Binding-site contacts:
Ligand atom C7 contacts residue VAL108 of chain 1.H at 3.9 Å (hydrophobic).
Ligand atom C1 contacts residue ASN186 of chain 1.H at 1.4 Å.
Ligand atom C8 contacts residue TYR165 of chain 1.H at 3.4 Å (hydrophobic).
Ligand atom C7 contacts residue TYR165 of chain 1.H at 3.6 Å (hydrophobic).
Ligand atom C2 contacts residue SER110 of chain 1.H at 4.1 Å.
Ligand atom C5 contacts residue THR188 of chain 1.H at 3.7 Å.
Ligand atom O7 contacts residue SER110 of chain 1.H at 4.2 Å.
Ligand atom N2 contacts residue TYR165 of chain 1.H at 2.9 Å (h-bond).
Ligand atom C2 contacts residue ASN186 of chain 1.H at 2.4 Å.
Ligand atom C8 contacts residue THR188 of chain 1.H at 4.3 Å.
Ligand atom C5 contacts residue ASN186 of chain 1.H at 3.6 Å.
Ligand atom C6 contacts residue THR188 of chain 1.H at 3.6 Å.
Ligand atom C1 contacts residue SER110 of chain 1.H at 3.7 Å.
Ligand atom C8 contacts residue GLU105 of chain 1.H at 3.8 Å.
Ligand atom O5 contacts residue SER110 of chain 1.H at 3.7 Å.
Ligand atom N2 contacts residue ASN186 of chain 1.H at 2.9 Å (h-bond).
Ligand atom O6 contacts residue THR188 of chain 1.H at 4.4 Å.
Ligand atom C7 contacts residue ASN186 of chain 1.H at 3.5 Å.
Ligand atom C3 contacts residue TYR165 of chain 1.H at 4.5 Å (hydrophobic).
Ligand atom C8 contacts residue VAL108 of chain 1.H at 4.0 Å (hydrophobic).
Ligand atom O5 contacts residue THR188 of chain 1.H at 3.5 Å (h-bond).
Ligand atom O5 contacts residue ASN186 of chain 1.H at 2.3 Å (h-bond).
Ligand atom O7 contacts residue ASP35 of chain 1.G at 4.2 Å.
Ligand atom C1 contacts residue THR188 of chain 1.H at 4.2 Å.
Ligand atom O7 contacts residue VAL108 of chain 1.H at 3.5 Å.
Ligand atom O6 contacts residue ILE112 of chain 1.H at 4.0 Å.
Ligand atom C3 contacts residue ASN186 of chain 1.H at 3.8 Å.
Ligand atom C1 contacts residue TYR165 of chain 1.H at 3.9 Å (hydrophobic).
Ligand atom C2 contacts residue TYR165 of chain 1.H at 3.9 Å (hydrophobic).
Ligand atom O7 contacts residue ASN186 of chain 1.H at 3.8 Å.
Ligand atom C4 contacts residue ASN186 of chain 1.H at 4.2 Å.

The protein below binds the small molecule below.
Small molecule (SMILES): CC(=O)N[C@H]1[C@H](O[C@H]2[C@H](O)[C@@H](NC(C)=O)CO[C@@H]2CO)O[C@H](CO)[C@@H](O)[C@@H]1O

Sequence of chain 1.H:
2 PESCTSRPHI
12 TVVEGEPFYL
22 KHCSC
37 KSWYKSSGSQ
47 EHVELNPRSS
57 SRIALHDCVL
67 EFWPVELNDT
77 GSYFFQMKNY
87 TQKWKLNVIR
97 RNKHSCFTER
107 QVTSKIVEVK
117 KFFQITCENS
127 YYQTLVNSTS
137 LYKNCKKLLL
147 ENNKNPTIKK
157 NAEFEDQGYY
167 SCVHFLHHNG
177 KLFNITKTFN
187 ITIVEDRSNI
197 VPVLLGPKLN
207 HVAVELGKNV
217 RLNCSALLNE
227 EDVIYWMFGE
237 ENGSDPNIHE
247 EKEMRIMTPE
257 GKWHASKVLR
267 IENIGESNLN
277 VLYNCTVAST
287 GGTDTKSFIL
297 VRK

Sequence of chain 1.G:
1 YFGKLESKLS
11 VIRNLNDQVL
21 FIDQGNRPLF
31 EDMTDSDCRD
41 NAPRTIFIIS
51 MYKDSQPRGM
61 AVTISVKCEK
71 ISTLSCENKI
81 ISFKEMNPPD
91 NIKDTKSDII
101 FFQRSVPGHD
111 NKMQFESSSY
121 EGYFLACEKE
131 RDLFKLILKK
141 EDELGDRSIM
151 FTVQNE